Binding-site contacts:
Ligand atom C2 contacts residue ASN91 of chain 1.D at 2.4 Å.
Ligand atom C4 contacts residue ASN91 of chain 1.D at 4.2 Å.
Ligand atom C3 contacts residue ASN91 of chain 1.D at 3.8 Å.
Ligand atom C5 contacts residue ASN91 of chain 1.D at 3.6 Å.
Ligand atom O7 contacts residue GLY90 of chain 1.D at 4.3 Å.
Ligand atom N2 contacts residue ASN91 of chain 1.D at 3.0 Å (h-bond).
Ligand atom C6 contacts residue ASN91 of chain 1.D at 4.3 Å.
Ligand atom C7 contacts residue ASN91 of chain 1.D at 3.5 Å.
Ligand atom O5 contacts residue ASN91 of chain 1.D at 2.4 Å (h-bond).
Ligand atom O7 contacts residue ASN91 of chain 1.D at 3.5 Å (h-bond).
Ligand atom C6 contacts residue ASN87 of chain 1.D at 4.3 Å.
Ligand atom C1 contacts residue ASN91 of chain 1.D at 1.4 Å.

Sequence of chain 1.D:
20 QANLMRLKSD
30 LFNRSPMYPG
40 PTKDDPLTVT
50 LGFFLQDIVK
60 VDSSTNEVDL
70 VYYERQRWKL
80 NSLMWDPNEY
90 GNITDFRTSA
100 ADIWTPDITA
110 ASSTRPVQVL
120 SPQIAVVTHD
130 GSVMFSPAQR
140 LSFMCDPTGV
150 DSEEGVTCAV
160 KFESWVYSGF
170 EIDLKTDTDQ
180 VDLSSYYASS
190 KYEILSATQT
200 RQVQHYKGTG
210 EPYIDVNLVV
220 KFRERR

A small-molecule ligand and the protein it binds are described below.
Small molecule (SMILES): CC(=O)N[C@@H]1[C@@H](O)[C@H](O)[C@@H](CO)O[C@H]1O